Sequence of chain 1.A:
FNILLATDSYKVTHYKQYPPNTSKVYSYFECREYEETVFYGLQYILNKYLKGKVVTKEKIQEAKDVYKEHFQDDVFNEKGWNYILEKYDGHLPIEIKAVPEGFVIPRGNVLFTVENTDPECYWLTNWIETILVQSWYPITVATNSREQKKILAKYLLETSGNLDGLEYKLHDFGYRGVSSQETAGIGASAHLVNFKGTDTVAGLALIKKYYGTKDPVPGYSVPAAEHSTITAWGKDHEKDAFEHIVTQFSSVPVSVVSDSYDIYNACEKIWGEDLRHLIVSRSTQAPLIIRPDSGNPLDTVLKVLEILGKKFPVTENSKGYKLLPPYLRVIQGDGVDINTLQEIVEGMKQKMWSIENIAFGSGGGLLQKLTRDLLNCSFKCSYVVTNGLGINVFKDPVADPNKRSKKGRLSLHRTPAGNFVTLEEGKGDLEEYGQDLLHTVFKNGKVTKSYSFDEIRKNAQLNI

Binding-site contacts:
Ligand atom O contacts residue SER275 of chain 1.B at 2.7 Å (h-bond).
Ligand atom C7 contacts residue ASP219 of chain 1.B at 3.8 Å.
Ligand atom C4 contacts residue SER275 of chain 1.B at 3.5 Å.
Ligand atom N1 contacts residue ASP219 of chain 1.B at 2.9 Å (salt-bridge).
Ligand atom C6 contacts residue PHE193 of chain 1.B at 3.4 Å (hydrophobic).
Ligand atom C6 contacts residue TYR18 of chain 1.A at 3.5 Å (hydrophobic).
Ligand atom C11 contacts residue PHE193 of chain 1.B at 3.5 Å (hydrophobic).
Ligand atom C2 contacts residue VAL242 of chain 1.B at 3.5 Å (hydrophobic).
Ligand atom C7 contacts residue TYR18 of chain 1.A at 3.5 Å (hydrophobic).
Ligand atom C9 contacts residue TYR18 of chain 1.A at 3.7 Å (hydrophobic).
Ligand atom N2 contacts residue ASP219 of chain 1.B at 2.8 Å (salt-bridge).
Ligand atom F contacts residue ASP219 of chain 1.B at 3.1 Å.
Ligand atom N2 contacts residue PHE193 of chain 1.B at 3.4 Å.
Ligand atom O contacts residue ARG311 of chain 1.B at 2.7 Å (salt-bridge).
Ligand atom C10 contacts residue TYR18 of chain 1.A at 3.8 Å (hydrophobic).
Ligand atom N1 contacts residue PHE193 of chain 1.B at 3.6 Å.
Ligand atom C3 contacts residue ALA244 of chain 1.B at 3.6 Å (hydrophobic).
Ligand atom F contacts residue TYR18 of chain 1.A at 3.5 Å.
Ligand atom C5 contacts residue SER275 of chain 1.B at 3.4 Å.
Ligand atom C7 contacts residue PHE193 of chain 1.B at 3.6 Å (hydrophobic).
Ligand atom F contacts residue ASP16 of chain 1.A at 3.3 Å.
Ligand atom C12 contacts residue TYR18 of chain 1.A at 3.5 Å (hydrophobic).
Ligand atom N2 contacts residue TYR18 of chain 1.A at 3.5 Å.
Ligand atom N1 contacts residue TYR18 of chain 1.A at 3.7 Å.
Ligand atom C5 contacts residue ARG311 of chain 1.B at 3.6 Å.
Ligand atom C4 contacts residue ALA244 of chain 1.B at 3.4 Å (hydrophobic).
Ligand atom N contacts residue PHE193 of chain 1.B at 3.4 Å.
Ligand atom C8 contacts residue PHE193 of chain 1.B at 3.6 Å (hydrophobic).
Ligand atom C5 contacts residue PHE193 of chain 1.B at 3.6 Å (hydrophobic).
Ligand atom C contacts residue HIS191 of chain 1.B at 3.7 Å.
Ligand atom C2 contacts residue SER241 of chain 1.B at 3.5 Å.
Ligand atom C5 contacts residue ALA244 of chain 1.B at 3.6 Å (hydrophobic).
Ligand atom C8 contacts residue ARG311 of chain 1.B at 3.8 Å.
Ligand atom C1 contacts residue SER241 of chain 1.B at 3.7 Å.
Ligand atom C1 contacts residue HIS191 of chain 1.B at 3.3 Å.
Ligand atom C10 contacts residue ARG196 of chain 1.B at 3.7 Å.
Ligand atom C8 contacts residue TYR18 of chain 1.A at 3.7 Å (hydrophobic).
Ligand atom C6 contacts residue ASP219 of chain 1.B at 3.2 Å.
Ligand atom N contacts residue TYR18 of chain 1.A at 3.7 Å.
Ligand atom C11 contacts residue ARG196 of chain 1.B at 3.4 Å.

Sequence of chain 1.B:
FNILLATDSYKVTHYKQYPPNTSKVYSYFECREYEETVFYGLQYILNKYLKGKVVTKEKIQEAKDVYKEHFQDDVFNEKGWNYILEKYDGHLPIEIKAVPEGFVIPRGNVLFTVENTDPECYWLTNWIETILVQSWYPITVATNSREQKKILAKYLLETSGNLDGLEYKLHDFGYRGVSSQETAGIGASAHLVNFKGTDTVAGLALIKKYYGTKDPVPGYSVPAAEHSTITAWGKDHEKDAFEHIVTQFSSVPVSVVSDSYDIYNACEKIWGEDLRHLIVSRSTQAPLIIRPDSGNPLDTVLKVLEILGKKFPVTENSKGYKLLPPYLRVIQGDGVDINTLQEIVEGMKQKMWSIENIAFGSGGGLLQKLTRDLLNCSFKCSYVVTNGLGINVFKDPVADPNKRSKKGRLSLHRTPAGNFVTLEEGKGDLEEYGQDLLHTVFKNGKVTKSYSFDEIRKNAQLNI

This protein binds this small molecule.
Small molecule (SMILES): CCCc1cc(=O)[nH]c(Nc2ccccc2F)n1